The protein below binds the small molecule below.
Small molecule (SMILES): Nc1ncnc2c1ncn2[C@@H]1O[C@H](CO[P](=O)(O)O[P](=O)(O)NP(=O)(O)O)[C@@H](O)[C@H]1O

Sequence of chain 6.A:
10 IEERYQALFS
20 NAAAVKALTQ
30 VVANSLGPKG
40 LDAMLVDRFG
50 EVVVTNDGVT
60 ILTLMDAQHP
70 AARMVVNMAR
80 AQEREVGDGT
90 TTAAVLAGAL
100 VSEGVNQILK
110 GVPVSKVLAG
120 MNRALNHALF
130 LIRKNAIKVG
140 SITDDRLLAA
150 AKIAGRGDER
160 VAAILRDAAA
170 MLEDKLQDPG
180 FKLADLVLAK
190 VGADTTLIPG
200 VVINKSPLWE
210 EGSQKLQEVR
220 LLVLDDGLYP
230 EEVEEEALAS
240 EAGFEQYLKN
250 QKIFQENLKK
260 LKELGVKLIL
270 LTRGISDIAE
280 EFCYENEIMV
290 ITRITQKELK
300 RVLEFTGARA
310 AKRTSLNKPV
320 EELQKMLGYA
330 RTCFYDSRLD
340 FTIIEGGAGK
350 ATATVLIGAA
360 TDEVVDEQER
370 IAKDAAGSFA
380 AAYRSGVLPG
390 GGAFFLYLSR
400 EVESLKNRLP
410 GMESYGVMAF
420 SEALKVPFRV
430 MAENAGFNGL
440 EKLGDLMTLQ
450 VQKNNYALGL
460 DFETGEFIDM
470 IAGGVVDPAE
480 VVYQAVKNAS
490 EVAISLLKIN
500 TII

Binding-site contacts:
Ligand atom PG contacts residue THR89 of chain 6.A at 3.2 Å.
Ligand atom PG contacts residue ARG155 of chain 6.A at 3.5 Å.
Ligand atom O2A contacts residue ASN55 of chain 6.A at 3.5 Å (h-bond).
Ligand atom O2A contacts residue SER34 of chain 6.A at 3.0 Å (h-bond).
Ligand atom O2G contacts residue MG1 of chain 6.F at 2.0 Å.
Ligand atom N3 contacts residue GLY390 of chain 6.A at 3.3 Å.
Ligand atom N3B contacts residue THR89 of chain 6.A at 3.3 Å (h-bond).
Ligand atom O3A contacts residue LEU35 of chain 6.A at 3.6 Å.
Ligand atom O2' contacts residue GLY390 of chain 6.A at 2.9 Å (h-bond).
Ligand atom O3G contacts residue ARG155 of chain 6.A at 2.7 Å (salt-bridge).
Ligand atom O3G contacts residue ASP56 of chain 6.A at 3.4 Å.
Ligand atom O1G contacts residue ASP56 of chain 6.A at 3.5 Å (salt-bridge).
Ligand atom O1B contacts residue MG1 of chain 6.F at 2.0 Å.
Ligand atom PB contacts residue MG1 of chain 6.F at 3.4 Å.
Ligand atom C2 contacts residue PHE461 of chain 6.A at 3.3 Å (hydrophobic).
Ligand atom O2G contacts residue ASP373 of chain 6.A at 3.3 Å (salt-bridge).
Ligand atom O1B contacts residue ASP87 of chain 6.A at 2.8 Å (salt-bridge).
Ligand atom O1A contacts residue MG1 of chain 6.F at 2.5 Å.
Ligand atom O2' contacts residue GLY389 of chain 6.A at 3.5 Å.
Ligand atom O5' contacts residue GLY36 of chain 6.A at 3.2 Å (h-bond).
Ligand atom O3' contacts residue MET430 of chain 6.A at 3.0 Å.
Ligand atom PG contacts residue MG1 of chain 6.F at 3.5 Å.
Ligand atom O1G contacts residue THR89 of chain 6.A at 2.2 Å (h-bond).
Ligand atom N3B contacts residue THR90 of chain 6.A at 3.0 Å (h-bond).
Ligand atom O1A contacts residue ARG155 of chain 6.A at 3.3 Å (salt-bridge).
Ligand atom O2G contacts residue ARG155 of chain 6.A at 3.1 Å (salt-bridge).
Ligand atom O2B contacts residue GLY88 of chain 6.A at 3.1 Å.
Ligand atom C8 contacts residue ILE152 of chain 6.A at 3.4 Å (hydrophobic).
Ligand atom C4' contacts residue MET430 of chain 6.A at 3.6 Å (hydrophobic).
Ligand atom O3G contacts residue GLY57 of chain 6.A at 3.2 Å (h-bond).
Ligand atom O4' contacts residue GLY36 of chain 6.A at 3.6 Å.
Ligand atom N7 contacts residue ILE152 of chain 6.A at 3.6 Å.
Ligand atom O2A contacts residue ARG155 of chain 6.A at 3.5 Å (salt-bridge).
Ligand atom O2G contacts residue ASP87 of chain 6.A at 2.6 Å (salt-bridge).
Ligand atom O2' contacts residue ASP476 of chain 6.A at 3.0 Å (salt-bridge).
Ligand atom O2B contacts residue THR91 of chain 6.A at 2.6 Å (h-bond).
Ligand atom N3 contacts residue PHE461 of chain 6.A at 3.5 Å.
Ligand atom C2' contacts residue ASP476 of chain 6.A at 3.4 Å.
Ligand atom O3G contacts residue THR90 of chain 6.A at 3.3 Å (h-bond).
Ligand atom O2A contacts residue GLY36 of chain 6.A at 3.3 Å (h-bond).